Sequence of chain 6.B:
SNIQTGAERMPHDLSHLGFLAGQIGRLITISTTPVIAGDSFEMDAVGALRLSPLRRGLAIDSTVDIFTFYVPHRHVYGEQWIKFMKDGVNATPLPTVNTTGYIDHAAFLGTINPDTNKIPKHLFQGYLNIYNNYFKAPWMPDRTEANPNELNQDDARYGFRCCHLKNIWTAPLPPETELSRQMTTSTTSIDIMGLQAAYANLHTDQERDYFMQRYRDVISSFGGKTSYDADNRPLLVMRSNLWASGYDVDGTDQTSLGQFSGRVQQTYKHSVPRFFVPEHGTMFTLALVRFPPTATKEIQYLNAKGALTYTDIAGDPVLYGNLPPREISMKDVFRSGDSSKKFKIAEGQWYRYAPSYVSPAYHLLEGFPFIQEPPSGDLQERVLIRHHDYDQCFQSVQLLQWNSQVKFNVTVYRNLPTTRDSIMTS

Sequence of chain 10.D:
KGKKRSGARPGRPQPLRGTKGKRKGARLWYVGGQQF

This protein binds this small molecule.
Small molecule (SMILES): N=c1ccn([C@H]2C[C@H](O)[C@@H](CO[P](=O)(O)O[C@H]3C[C@H](n4cnc5c(N)ncnc54)O[C@@H]3CO[P](=O)(O)O[C@H]3C[C@H](n4cnc5c(N)ncnc54)O[C@@H]3CO[P](=O)(O)O[C@H]3C[C@H](n4cnc5c(N)ncnc54)O[C@@H]3COP(=O)(O)O)O2)c(=O)[nH]1

Sequence of chain 10.B:
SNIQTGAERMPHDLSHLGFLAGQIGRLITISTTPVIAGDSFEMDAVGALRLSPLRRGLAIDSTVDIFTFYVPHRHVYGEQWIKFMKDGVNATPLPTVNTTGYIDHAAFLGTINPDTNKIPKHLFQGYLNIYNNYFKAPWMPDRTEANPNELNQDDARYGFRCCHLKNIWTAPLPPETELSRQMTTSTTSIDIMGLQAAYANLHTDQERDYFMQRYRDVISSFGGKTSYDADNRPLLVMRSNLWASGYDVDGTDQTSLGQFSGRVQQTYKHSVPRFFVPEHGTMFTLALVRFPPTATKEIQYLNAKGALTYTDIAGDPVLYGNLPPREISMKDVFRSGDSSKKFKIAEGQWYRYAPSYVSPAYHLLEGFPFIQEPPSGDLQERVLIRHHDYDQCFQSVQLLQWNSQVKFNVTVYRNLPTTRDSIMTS

Binding-site contacts:
Ligand atom O3' contacts residue THR5 of chain 24.B at 3.1 Å (h-bond).
Ligand atom C5' contacts residue THR5 of chain 24.B at 3.1 Å.
Ligand atom C3' contacts residue GLY6 of chain 24.B at 3.2 Å.
Ligand atom C8 contacts residue ALA27 of chain 10.D at 2.0 Å (hydrophobic).
Ligand atom C3' contacts residue THR5 of chain 24.B at 3.2 Å.
Ligand atom C4' contacts residue GLY6 of chain 24.B at 3.1 Å.
Ligand atom OP1 contacts residue ARG28 of chain 10.D at 2.7 Å (salt-bridge).
Ligand atom C1' contacts residue GLY6 of chain 24.B at 2.9 Å.
Ligand atom N6 contacts residue GLY26 of chain 10.D at 3.1 Å.
Ligand atom P contacts residue ARG28 of chain 10.D at 3.4 Å.
Ligand atom O3' contacts residue ARG420 of chain 6.B at 1.7 Å (salt-bridge).
Ligand atom C4' contacts residue ARG420 of chain 6.B at 3.4 Å.
Ligand atom O5' contacts residue ARG420 of chain 6.B at 2.9 Å (salt-bridge).
Ligand atom OP1 contacts residue ARG420 of chain 6.B at 2.4 Å (salt-bridge).
Ligand atom C5 contacts residue GLY26 of chain 10.D at 3.5 Å.
Ligand atom O5' contacts residue TYR31 of chain 10.D at 2.2 Å (h-bond).
Ligand atom P contacts residue TYR31 of chain 10.D at 3.5 Å.
Ligand atom O4' contacts residue ARG420 of chain 6.B at 3.2 Å (salt-bridge).
Ligand atom N6 contacts residue ALA27 of chain 10.D at 3.2 Å (h-bond).
Ligand atom N6 contacts residue ASP217 of chain 10.B at 2.8 Å (salt-bridge).
Ligand atom N7 contacts residue GLY26 of chain 10.D at 2.7 Å.
Ligand atom OP2 contacts residue GLU207 of chain 10.B at 2.0 Å (salt-bridge).
Ligand atom C5 contacts residue ALA7 of chain 24.B at 2.7 Å (hydrophobic).
Ligand atom OP2 contacts residue ARG420 of chain 6.B at 3.4 Å (salt-bridge).
Ligand atom C5' contacts residue TYR31 of chain 10.D at 3.0 Å (hydrophobic).
Ligand atom O5' contacts residue ARG28 of chain 10.D at 3.1 Å (salt-bridge).
Ligand atom P contacts residue GLU207 of chain 10.B at 3.4 Å.
Ligand atom C4' contacts residue THR5 of chain 24.B at 2.6 Å.
Ligand atom OP1 contacts residue PHE211 of chain 10.B at 2.1 Å.
Ligand atom O3' contacts residue GLY6 of chain 24.B at 2.3 Å (h-bond).
Ligand atom P contacts residue ARG420 of chain 6.B at 2.5 Å.
Ligand atom C5 contacts residue ALA27 of chain 10.D at 2.9 Å (hydrophobic).
Ligand atom N7 contacts residue ALA27 of chain 10.D at 1.6 Å.
Ligand atom N9 contacts residue ALA27 of chain 10.D at 3.1 Å.
Ligand atom C8 contacts residue ARG28 of chain 10.D at 3.1 Å.
Ligand atom C5' contacts residue ARG28 of chain 10.D at 2.8 Å.
Ligand atom O4' contacts residue GLY6 of chain 24.B at 2.9 Å.
Ligand atom O3' contacts residue TYR31 of chain 10.D at 3.2 Å (h-bond).
Ligand atom OP1 contacts residue THR418 of chain 6.B at 3.2 Å.
Ligand atom C6 contacts residue ALA7 of chain 24.B at 2.7 Å (hydrophobic).

Sequence of chain 24.B:
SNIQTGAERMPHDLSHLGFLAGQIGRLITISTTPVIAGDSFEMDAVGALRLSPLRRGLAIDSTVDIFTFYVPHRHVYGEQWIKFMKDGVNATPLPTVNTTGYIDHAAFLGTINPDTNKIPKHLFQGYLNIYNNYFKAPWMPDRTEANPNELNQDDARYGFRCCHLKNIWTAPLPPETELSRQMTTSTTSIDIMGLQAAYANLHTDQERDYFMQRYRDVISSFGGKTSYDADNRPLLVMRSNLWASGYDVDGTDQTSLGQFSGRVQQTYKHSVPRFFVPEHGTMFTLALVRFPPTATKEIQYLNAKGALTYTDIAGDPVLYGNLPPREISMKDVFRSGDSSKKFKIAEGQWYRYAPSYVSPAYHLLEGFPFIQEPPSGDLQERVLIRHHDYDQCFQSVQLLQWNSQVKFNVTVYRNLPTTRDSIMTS